This protein binds this small molecule.
Small molecule (SMILES): CC(=O)N[C@H]1[C@H](O[C@H]2[C@H](O)[C@@H](NC(C)=O)CO[C@@H]2CO)O[C@H](CO)[C@@H](O)[C@@H]1O

Sequence of chain 1.B:
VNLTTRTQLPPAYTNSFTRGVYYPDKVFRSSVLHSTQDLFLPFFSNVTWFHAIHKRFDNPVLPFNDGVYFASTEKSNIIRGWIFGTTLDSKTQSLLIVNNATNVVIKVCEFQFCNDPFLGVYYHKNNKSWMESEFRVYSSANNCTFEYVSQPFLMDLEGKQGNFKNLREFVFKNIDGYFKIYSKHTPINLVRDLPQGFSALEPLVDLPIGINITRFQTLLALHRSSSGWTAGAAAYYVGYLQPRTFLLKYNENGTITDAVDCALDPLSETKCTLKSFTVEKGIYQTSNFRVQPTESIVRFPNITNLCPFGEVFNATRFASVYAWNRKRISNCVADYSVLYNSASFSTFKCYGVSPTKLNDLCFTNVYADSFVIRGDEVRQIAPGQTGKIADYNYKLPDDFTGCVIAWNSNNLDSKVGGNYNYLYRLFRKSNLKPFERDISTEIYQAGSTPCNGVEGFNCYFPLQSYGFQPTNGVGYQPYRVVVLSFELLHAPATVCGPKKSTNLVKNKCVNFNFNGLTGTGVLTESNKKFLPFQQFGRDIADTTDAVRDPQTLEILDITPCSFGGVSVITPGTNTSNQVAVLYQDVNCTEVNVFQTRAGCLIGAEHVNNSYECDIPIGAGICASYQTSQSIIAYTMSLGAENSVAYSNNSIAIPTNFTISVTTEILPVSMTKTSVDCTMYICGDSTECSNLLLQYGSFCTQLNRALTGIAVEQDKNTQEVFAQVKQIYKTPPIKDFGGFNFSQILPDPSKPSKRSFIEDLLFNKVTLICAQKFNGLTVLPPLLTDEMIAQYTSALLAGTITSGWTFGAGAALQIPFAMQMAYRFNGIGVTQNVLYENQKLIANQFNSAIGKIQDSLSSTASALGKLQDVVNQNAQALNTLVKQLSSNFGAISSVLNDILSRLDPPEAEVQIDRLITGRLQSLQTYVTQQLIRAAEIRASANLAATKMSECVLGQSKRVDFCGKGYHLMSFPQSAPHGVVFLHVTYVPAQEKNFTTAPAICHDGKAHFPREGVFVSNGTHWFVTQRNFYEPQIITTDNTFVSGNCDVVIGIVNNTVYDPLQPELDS

Binding-site contacts:
Ligand atom O5 contacts residue ASN709 of chain 1.C at 2.4 Å (h-bond).
Ligand atom C2 contacts residue ASN709 of chain 1.C at 2.5 Å.
Ligand atom C1 contacts residue ASN709 of chain 1.C at 1.4 Å.
Ligand atom C8 contacts residue TYR707 of chain 1.C at 3.5 Å (hydrophobic).
Ligand atom N2 contacts residue ASN709 of chain 1.C at 2.9 Å (h-bond).
Ligand atom C7 contacts residue SER708 of chain 1.C at 4.2 Å.
Ligand atom C8 contacts residue ASN709 of chain 1.C at 4.3 Å.
Ligand atom C4 contacts residue ASN709 of chain 1.C at 4.2 Å.
Ligand atom C8 contacts residue SER708 of chain 1.C at 3.9 Å.
Ligand atom C8 contacts residue ILE794 of chain 1.B at 4.3 Å (hydrophobic).
Ligand atom N2 contacts residue ASP796 of chain 1.B at 4.2 Å.
Ligand atom C5 contacts residue ASN709 of chain 1.C at 3.6 Å.
Ligand atom C7 contacts residue ASN709 of chain 1.C at 4.2 Å.
Ligand atom C1 contacts residue ASP796 of chain 1.B at 3.9 Å.
Ligand atom N2 contacts residue SER708 of chain 1.C at 3.9 Å.
Ligand atom C8 contacts residue ASP796 of chain 1.B at 4.0 Å.
Ligand atom C7 contacts residue TYR707 of chain 1.C at 4.5 Å (hydrophobic).
Ligand atom C3 contacts residue ASN709 of chain 1.C at 3.8 Å.

Sequence of chain 1.C:
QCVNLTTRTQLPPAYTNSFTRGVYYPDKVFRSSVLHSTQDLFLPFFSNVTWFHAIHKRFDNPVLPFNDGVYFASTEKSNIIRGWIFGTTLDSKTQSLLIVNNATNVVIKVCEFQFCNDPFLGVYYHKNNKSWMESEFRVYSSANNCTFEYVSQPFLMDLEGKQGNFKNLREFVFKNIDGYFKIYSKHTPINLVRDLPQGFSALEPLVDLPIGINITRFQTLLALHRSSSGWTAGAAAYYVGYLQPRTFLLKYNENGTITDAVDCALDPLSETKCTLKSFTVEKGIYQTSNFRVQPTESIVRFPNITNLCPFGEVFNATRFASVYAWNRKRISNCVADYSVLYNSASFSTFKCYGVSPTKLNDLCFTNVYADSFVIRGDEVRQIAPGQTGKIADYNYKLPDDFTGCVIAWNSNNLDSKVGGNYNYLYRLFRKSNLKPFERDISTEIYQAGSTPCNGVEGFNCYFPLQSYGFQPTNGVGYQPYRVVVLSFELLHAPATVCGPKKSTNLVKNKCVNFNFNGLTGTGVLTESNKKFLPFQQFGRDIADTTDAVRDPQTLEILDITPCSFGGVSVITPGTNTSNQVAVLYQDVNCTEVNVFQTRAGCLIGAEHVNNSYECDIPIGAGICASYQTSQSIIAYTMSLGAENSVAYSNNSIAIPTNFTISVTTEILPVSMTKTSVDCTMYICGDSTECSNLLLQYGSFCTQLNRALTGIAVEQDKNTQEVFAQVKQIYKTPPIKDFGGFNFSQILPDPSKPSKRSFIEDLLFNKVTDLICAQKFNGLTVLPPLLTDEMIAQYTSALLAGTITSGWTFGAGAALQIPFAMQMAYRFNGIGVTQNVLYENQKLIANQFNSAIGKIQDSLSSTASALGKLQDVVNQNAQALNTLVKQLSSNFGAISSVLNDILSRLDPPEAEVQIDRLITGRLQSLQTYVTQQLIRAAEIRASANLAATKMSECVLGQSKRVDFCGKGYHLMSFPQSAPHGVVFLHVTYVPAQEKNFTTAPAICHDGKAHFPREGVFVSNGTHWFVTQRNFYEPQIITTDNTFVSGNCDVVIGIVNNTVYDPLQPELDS